The protein below binds the small molecule below.
Small molecule (SMILES): O=c1[nH]c(=O)n([C@@H]2O[C@H](CO)[C@@H](O)[C@H](O)[C@H]2O)cc1I

Binding-site contacts:
Ligand atom C3 contacts residue GLY675 of chain 2.A at 3.8 Å.
Ligand atom C2 contacts residue HIS377 of chain 2.A at 3.7 Å.
Ligand atom N3 contacts residue ASN284 of chain 2.A at 3.3 Å (h-bond).
Ligand atom O3 contacts residue ALA673 of chain 2.A at 3.2 Å (h-bond).
Ligand atom N1 contacts residue ASN284 of chain 2.A at 3.6 Å.
Ligand atom O4 contacts residue ASN484 of chain 2.A at 3.5 Å (h-bond).
Ligand atom O5 contacts residue LEU136 of chain 2.A at 3.7 Å.
Ligand atom O4A contacts residue ASP283 of chain 2.A at 3.6 Å.
Ligand atom C6 contacts residue ASN484 of chain 2.A at 3.4 Å.
Ligand atom C2A contacts residue ASP283 of chain 2.A at 3.5 Å.
Ligand atom O2A contacts residue ASN284 of chain 2.A at 3.8 Å.
Ligand atom O6 contacts residue VAL455 of chain 2.A at 3.7 Å.
Ligand atom O2 contacts residue GLU672 of chain 2.A at 3.0 Å (salt-bridge).
Ligand atom C3 contacts residue GLU672 of chain 2.A at 3.4 Å.
Ligand atom O3 contacts residue SER674 of chain 2.A at 2.9 Å (h-bond).
Ligand atom C4 contacts residue GLY675 of chain 2.A at 3.8 Å.
Ligand atom O6 contacts residue HIS377 of chain 2.A at 2.8 Å (h-bond).
Ligand atom O6 contacts residue ASN484 of chain 2.A at 2.6 Å (h-bond).
Ligand atom C6 contacts residue HIS377 of chain 2.A at 3.5 Å.
Ligand atom O4 contacts residue SER674 of chain 2.A at 3.6 Å.
Ligand atom I contacts residue ASP339 of chain 2.A at 3.8 Å.
Ligand atom O2 contacts residue ASN284 of chain 2.A at 3.1 Å (h-bond).
Ligand atom O2A contacts residue ASP283 of chain 2.A at 3.5 Å (salt-bridge).
Ligand atom C6A contacts residue HIS377 of chain 2.A at 3.5 Å.
Ligand atom N3 contacts residue ASP283 of chain 2.A at 2.7 Å (salt-bridge).
Ligand atom C5 contacts residue GLY135 of chain 2.A at 3.8 Å.
Ligand atom O4A contacts residue ASN284 of chain 2.A at 2.8 Å (h-bond).
Ligand atom C4A contacts residue ASN284 of chain 2.A at 3.5 Å.
Ligand atom O2A contacts residue GLY135 of chain 2.A at 3.2 Å (h-bond).
Ligand atom O4 contacts residue GLY675 of chain 2.A at 2.8 Å (h-bond).
Ligand atom N1 contacts residue LEU136 of chain 2.A at 3.7 Å.
Ligand atom C5A contacts residue ASN284 of chain 2.A at 3.7 Å.
Ligand atom O2 contacts residue TYR573 of chain 2.A at 3.2 Å (h-bond).
Ligand atom O4 contacts residue THR676 of chain 2.A at 3.7 Å.
Ligand atom O3 contacts residue GLY675 of chain 2.A at 3.0 Å (h-bond).
Ligand atom O2A contacts residue LEU136 of chain 2.A at 3.2 Å (h-bond).
Ligand atom C2A contacts residue ASN284 of chain 2.A at 3.3 Å.
Ligand atom O3 contacts residue GLU672 of chain 2.A at 2.7 Å (salt-bridge).
Ligand atom C4A contacts residue ASP283 of chain 2.A at 3.6 Å.
Ligand atom C2A contacts residue LEU136 of chain 2.A at 3.6 Å (hydrophobic).

Sequence of chain 2.A:
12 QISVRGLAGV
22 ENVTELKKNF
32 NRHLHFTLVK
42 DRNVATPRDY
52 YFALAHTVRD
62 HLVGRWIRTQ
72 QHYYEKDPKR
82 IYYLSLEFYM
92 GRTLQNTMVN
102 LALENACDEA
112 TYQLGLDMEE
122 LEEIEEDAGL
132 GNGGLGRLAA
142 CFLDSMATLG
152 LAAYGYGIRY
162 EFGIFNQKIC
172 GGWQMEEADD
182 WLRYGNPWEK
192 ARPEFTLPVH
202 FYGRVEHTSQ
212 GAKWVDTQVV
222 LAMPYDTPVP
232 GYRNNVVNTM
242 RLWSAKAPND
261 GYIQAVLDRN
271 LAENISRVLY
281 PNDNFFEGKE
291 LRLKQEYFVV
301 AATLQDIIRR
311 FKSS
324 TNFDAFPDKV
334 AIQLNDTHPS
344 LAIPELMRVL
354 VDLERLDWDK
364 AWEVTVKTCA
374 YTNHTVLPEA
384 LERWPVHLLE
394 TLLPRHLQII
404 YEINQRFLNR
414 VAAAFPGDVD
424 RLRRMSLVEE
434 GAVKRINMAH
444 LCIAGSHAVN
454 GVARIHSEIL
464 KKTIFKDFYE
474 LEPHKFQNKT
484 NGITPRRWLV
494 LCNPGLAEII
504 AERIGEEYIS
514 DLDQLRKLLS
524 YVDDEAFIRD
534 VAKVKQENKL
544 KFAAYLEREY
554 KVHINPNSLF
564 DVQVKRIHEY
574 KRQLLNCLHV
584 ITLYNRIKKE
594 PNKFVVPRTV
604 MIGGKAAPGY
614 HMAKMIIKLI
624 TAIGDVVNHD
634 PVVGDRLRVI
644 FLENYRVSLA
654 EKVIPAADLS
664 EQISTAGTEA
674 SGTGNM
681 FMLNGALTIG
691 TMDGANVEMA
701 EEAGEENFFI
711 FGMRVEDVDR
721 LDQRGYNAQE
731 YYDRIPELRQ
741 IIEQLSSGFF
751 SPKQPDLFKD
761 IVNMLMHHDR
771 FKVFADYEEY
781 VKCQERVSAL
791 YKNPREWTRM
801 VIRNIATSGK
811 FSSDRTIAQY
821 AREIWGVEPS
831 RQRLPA